A small-molecule ligand and the protein it binds are described below.
Small molecule (SMILES): O=C(O)/C=C/c1ccc(B(O)O)cc1

Sequence of chain 1.A:
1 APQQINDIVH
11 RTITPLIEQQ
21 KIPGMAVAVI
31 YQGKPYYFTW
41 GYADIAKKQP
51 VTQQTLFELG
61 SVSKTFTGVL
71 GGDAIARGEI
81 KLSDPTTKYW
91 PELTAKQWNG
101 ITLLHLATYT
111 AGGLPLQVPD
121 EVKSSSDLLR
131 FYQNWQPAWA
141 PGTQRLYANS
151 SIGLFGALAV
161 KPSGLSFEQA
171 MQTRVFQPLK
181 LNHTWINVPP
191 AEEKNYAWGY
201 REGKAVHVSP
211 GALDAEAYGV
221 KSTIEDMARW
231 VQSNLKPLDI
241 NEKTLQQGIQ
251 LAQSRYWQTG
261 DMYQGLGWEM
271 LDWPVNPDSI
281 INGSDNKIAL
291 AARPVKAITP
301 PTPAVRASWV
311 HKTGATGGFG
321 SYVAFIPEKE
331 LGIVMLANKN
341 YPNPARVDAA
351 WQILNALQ

Binding-site contacts:
Ligand atom CP3 contacts residue ASN149 of chain 1.A at 3.6 Å.
Ligand atom OX1 contacts residue GLN117 of chain 1.A at 4.0 Å.
Ligand atom CP6 contacts residue SER61 of chain 1.A at 3.7 Å.
Ligand atom CP6 contacts residue ASN149 of chain 1.A at 4.2 Å.
Ligand atom CP1 contacts residue SER61 of chain 1.A at 2.7 Å.
Ligand atom CP1 contacts residue LYS64 of chain 1.A at 4.3 Å.
Ligand atom B contacts residue SER61 of chain 1.A at 1.7 Å.
Ligand atom CP5 contacts residue LEU116 of chain 1.A at 3.9 Å (hydrophobic).
Ligand atom CP3 contacts residue ALA315 of chain 1.A at 4.1 Å (hydrophobic).
Ligand atom CX2 contacts residue TYR218 of chain 1.A at 4.3 Å (hydrophobic).
Ligand atom CP6 contacts residue LEU116 of chain 1.A at 4.1 Å (hydrophobic).
Ligand atom CP4 contacts residue ASN149 of chain 1.A at 3.3 Å.
Ligand atom OX1 contacts residue VAL118 of chain 1.A at 4.4 Å.
Ligand atom CP1 contacts residue ASN149 of chain 1.A at 4.3 Å.
Ligand atom CP5 contacts residue ASN149 of chain 1.A at 3.7 Å.
Ligand atom CP2 contacts residue ASN149 of chain 1.A at 4.2 Å.
Ligand atom CP2 contacts residue ALA315 of chain 1.A at 3.4 Å (hydrophobic).
Ligand atom CX2 contacts residue ASN149 of chain 1.A at 3.8 Å.
Ligand atom CX2 contacts residue GLN117 of chain 1.A at 4.3 Å.
Ligand atom OB2 contacts residue SER61 of chain 1.A at 2.6 Å (h-bond).
Ligand atom B contacts residue ALA315 of chain 1.A at 4.0 Å.
Ligand atom CX1 contacts residue GLN117 of chain 1.A at 3.9 Å.
Ligand atom OX1 contacts residue TYR218 of chain 1.A at 4.3 Å.
Ligand atom OX2 contacts residue GLN117 of chain 1.A at 3.8 Å.
Ligand atom OB1 contacts residue SER61 of chain 1.A at 2.6 Å (h-bond).
Ligand atom CX3 contacts residue GLN117 of chain 1.A at 3.8 Å.
Ligand atom B contacts residue LYS64 of chain 1.A at 4.1 Å.
Ligand atom CP1 contacts residue ALA315 of chain 1.A at 3.9 Å (hydrophobic).
Ligand atom OB2 contacts residue TYR147 of chain 1.A at 2.9 Å (h-bond).
Ligand atom OB1 contacts residue ALA315 of chain 1.A at 2.7 Å (h-bond).
Ligand atom CP2 contacts residue SER61 of chain 1.A at 3.3 Å.
Ligand atom CP3 contacts residue TYR218 of chain 1.A at 3.8 Å (hydrophobic).
Ligand atom CP2 contacts residue TYR218 of chain 1.A at 3.7 Å (hydrophobic).
Ligand atom OB1 contacts residue GLY314 of chain 1.A at 3.5 Å.
Ligand atom B contacts residue TYR147 of chain 1.A at 3.5 Å.
Ligand atom CX1 contacts residue ASN149 of chain 1.A at 3.4 Å.
Ligand atom CP6 contacts residue TYR147 of chain 1.A at 4.3 Å (hydrophobic).
Ligand atom OB1 contacts residue GLY60 of chain 1.A at 4.1 Å.